Sequence of chain 1.E:
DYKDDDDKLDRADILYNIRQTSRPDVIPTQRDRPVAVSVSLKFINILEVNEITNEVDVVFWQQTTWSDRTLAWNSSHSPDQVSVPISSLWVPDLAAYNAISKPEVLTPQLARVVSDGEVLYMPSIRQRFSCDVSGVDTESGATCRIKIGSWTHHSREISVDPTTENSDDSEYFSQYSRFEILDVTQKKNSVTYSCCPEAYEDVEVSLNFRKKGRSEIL

Sequence of chain 1.D:
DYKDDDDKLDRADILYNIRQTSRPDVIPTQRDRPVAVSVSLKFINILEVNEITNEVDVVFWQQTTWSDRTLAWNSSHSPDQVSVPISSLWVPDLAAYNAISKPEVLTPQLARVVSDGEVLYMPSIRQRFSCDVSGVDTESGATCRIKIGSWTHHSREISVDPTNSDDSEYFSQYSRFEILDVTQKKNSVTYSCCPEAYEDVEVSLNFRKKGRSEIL

This protein binds this small molecule.
Small molecule (SMILES): Nc1nc(-c2ccsc2)cc(N(Cc2ccccn2)Cc2ccccn2)n1

Binding-site contacts:
Ligand atom C07 contacts residue TRP151 of chain 1.D at 3.3 Å (hydrophobic).
Ligand atom C03 contacts residue MET122 of chain 1.E at 3.8 Å (hydrophobic).
Ligand atom C08 contacts residue THR152 of chain 1.D at 3.8 Å.
Ligand atom C01 contacts residue GLN63 of chain 1.E at 3.7 Å.
Ligand atom N03 contacts residue TYR172 of chain 1.E at 2.9 Å (h-bond).
Ligand atom C04 contacts residue CYS196 of chain 1.D at 3.6 Å (hydrophobic).
Ligand atom C05 contacts residue TYR200 of chain 1.D at 3.3 Å (hydrophobic).
Ligand atom C04 contacts residue MET122 of chain 1.E at 3.6 Å (hydrophobic).
Ligand atom N01 contacts residue MET122 of chain 1.E at 3.4 Å (h-bond).
Ligand atom C19 contacts residue THR64 of chain 1.E at 3.8 Å.
Ligand atom N02 contacts residue MET122 of chain 1.E at 3.6 Å.
Ligand atom C14 contacts residue TYR193 of chain 1.D at 3.7 Å (hydrophobic).
Ligand atom C01 contacts residue CYS196 of chain 1.D at 3.7 Å (hydrophobic).
Ligand atom N03 contacts residue GLN63 of chain 1.E at 3.6 Å (h-bond).
Ligand atom S01 contacts residue THR65 of chain 1.E at 3.5 Å.
Ligand atom N05 contacts residue TRP151 of chain 1.D at 3.1 Å (h-bond).
Ligand atom N03 contacts residue CYS195 of chain 1.D at 3.6 Å (h-bond).
Ligand atom C11 contacts residue TYR200 of chain 1.D at 3.2 Å (hydrophobic).
Ligand atom N06 contacts residue TRP151 of chain 1.D at 3.1 Å (h-bond).
Ligand atom C08 contacts residue MET122 of chain 1.E at 3.6 Å (hydrophobic).
Ligand atom C01 contacts residue MET122 of chain 1.E at 3.6 Å (hydrophobic).
Ligand atom C13 contacts residue TYR193 of chain 1.D at 3.6 Å (hydrophobic).
Ligand atom C15 contacts residue TRP151 of chain 1.D at 3.7 Å (hydrophobic).
Ligand atom C17 contacts residue GLN63 of chain 1.E at 3.7 Å.
Ligand atom C09 contacts residue LEU120 of chain 1.E at 3.4 Å (hydrophobic).
Ligand atom N04 contacts residue TYR200 of chain 1.D at 3.8 Å.
Ligand atom C10 contacts residue ARG112 of chain 1.E at 3.7 Å.
Ligand atom C20 contacts residue GLN63 of chain 1.E at 3.3 Å.
Ligand atom C16 contacts residue TRP151 of chain 1.D at 3.1 Å (hydrophobic).
Ligand atom C04 contacts residue CYS195 of chain 1.D at 3.7 Å (hydrophobic).
Ligand atom C16 contacts residue MET122 of chain 1.E at 3.5 Å (hydrophobic).
Ligand atom S01 contacts residue GLN63 of chain 1.E at 3.8 Å.
Ligand atom N01 contacts residue CYS196 of chain 1.D at 3.5 Å (h-bond).
Ligand atom C19 contacts residue THR65 of chain 1.E at 3.5 Å.
Ligand atom N01 contacts residue GLN63 of chain 1.E at 2.8 Å (h-bond).
Ligand atom C04 contacts residue GLN63 of chain 1.E at 3.6 Å.
Ligand atom N01 contacts residue CYS195 of chain 1.D at 3.6 Å (h-bond).
Ligand atom C13 contacts residue TYR200 of chain 1.D at 3.8 Å (hydrophobic).
Ligand atom N03 contacts residue TYR193 of chain 1.D at 3.7 Å.
Ligand atom N06 contacts residue MET122 of chain 1.E at 3.5 Å.